The small molecule below binds the protein below.
Small molecule (SMILES): CC(=O)N[C@H]1[C@H]([C@H](O)[C@H](O)CO)O[C@@](OC[C@H]2OC[C@H](O)[C@@H](O)[C@H]2O)(C(=O)O)C[C@@H]1O

Binding-site contacts:
Ligand atom C1 contacts residue THR132 of chain 1.C at 3.5 Å.
Ligand atom C6 contacts residue VAL131 of chain 1.C at 4.1 Å (hydrophobic).
Ligand atom O1B contacts residue ALA133 of chain 1.C at 2.7 Å (h-bond).
Ligand atom O8 contacts residue TYR91 of chain 1.C at 3.0 Å (h-bond).
Ligand atom O9 contacts residue GLU186 of chain 1.C at 2.4 Å (salt-bridge).
Ligand atom O4 contacts residue VAL131 of chain 1.C at 3.6 Å.
Ligand atom O4 contacts residue GLY221 of chain 1.C at 3.2 Å (h-bond).
Ligand atom C11 contacts residue GLY130 of chain 1.C at 3.5 Å.
Ligand atom C4 contacts residue VAL131 of chain 1.C at 3.3 Å (hydrophobic).
Ligand atom O3 contacts residue LYS218 of chain 1.C at 3.1 Å (salt-bridge).
Ligand atom C1 contacts residue ALA133 of chain 1.C at 3.7 Å (hydrophobic).
Ligand atom O8 contacts residue TRP149 of chain 1.C at 3.7 Å.
Ligand atom O1A contacts residue ALA133 of chain 1.C at 3.9 Å.
Ligand atom C8 contacts residue TRP149 of chain 1.C at 4.0 Å (hydrophobic).
Ligand atom O1A contacts residue LEU222 of chain 1.C at 3.7 Å.
Ligand atom C9 contacts residue TRP149 of chain 1.C at 3.8 Å (hydrophobic).
Ligand atom C9 contacts residue GLU186 of chain 1.C at 3.2 Å.
Ligand atom O1B contacts residue THR132 of chain 1.C at 3.3 Å.
Ligand atom O9 contacts residue HIS179 of chain 1.C at 3.6 Å.
Ligand atom O9 contacts residue SER224 of chain 1.C at 3.4 Å (h-bond).
Ligand atom C4 contacts residue GLY221 of chain 1.C at 4.0 Å.
Ligand atom C11 contacts residue TRP149 of chain 1.C at 3.8 Å (hydrophobic).
Ligand atom N5 contacts residue VAL131 of chain 1.C at 2.8 Å (h-bond).
Ligand atom C8 contacts residue TYR91 of chain 1.C at 3.8 Å (hydrophobic).
Ligand atom C9 contacts residue HIS179 of chain 1.C at 3.5 Å.
Ligand atom O7 contacts residue LEU190 of chain 1.C at 4.0 Å.
Ligand atom C5 contacts residue VAL131 of chain 1.C at 3.6 Å (hydrophobic).
Ligand atom O10 contacts residue LEU190 of chain 1.C at 3.1 Å.
Ligand atom C7 contacts residue TRP149 of chain 1.C at 3.8 Å (hydrophobic).
Ligand atom C10 contacts residue LEU190 of chain 1.C at 4.1 Å (hydrophobic).
Ligand atom C9 contacts residue LEU190 of chain 1.C at 4.0 Å (hydrophobic).
Ligand atom C10 contacts residue TRP149 of chain 1.C at 4.1 Å (hydrophobic).
Ligand atom O1A contacts residue THR132 of chain 1.C at 2.7 Å (h-bond).
Ligand atom O8 contacts residue LEU222 of chain 1.C at 3.8 Å.
Ligand atom O4 contacts residue LEU222 of chain 1.C at 3.9 Å.
Ligand atom C9 contacts residue TYR91 of chain 1.C at 3.3 Å (hydrophobic).
Ligand atom O3 contacts residue GLY221 of chain 1.C at 3.9 Å.
Ligand atom O9 contacts residue TYR91 of chain 1.C at 3.5 Å (h-bond).
Ligand atom C11 contacts residue VAL131 of chain 1.C at 4.0 Å (hydrophobic).
Ligand atom C10 contacts residue VAL131 of chain 1.C at 3.8 Å (hydrophobic).

Sequence of chain 1.C:
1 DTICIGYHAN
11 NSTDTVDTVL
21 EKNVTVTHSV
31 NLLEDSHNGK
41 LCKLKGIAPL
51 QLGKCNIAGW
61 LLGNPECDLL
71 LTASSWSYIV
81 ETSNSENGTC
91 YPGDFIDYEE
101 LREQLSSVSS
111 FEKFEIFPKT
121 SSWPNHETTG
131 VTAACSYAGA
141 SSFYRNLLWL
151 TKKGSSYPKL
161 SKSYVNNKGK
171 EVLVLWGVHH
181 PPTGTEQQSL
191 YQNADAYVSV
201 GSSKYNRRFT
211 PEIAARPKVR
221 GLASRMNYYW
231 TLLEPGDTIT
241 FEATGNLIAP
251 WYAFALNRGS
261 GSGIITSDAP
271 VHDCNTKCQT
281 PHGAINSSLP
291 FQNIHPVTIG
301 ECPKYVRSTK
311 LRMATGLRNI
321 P